Binding-site contacts:
Ligand atom C5 contacts residue ASN350 of chain 1.C at 3.6 Å.
Ligand atom C7 contacts residue ASN350 of chain 1.C at 3.5 Å.
Ligand atom C3 contacts residue ASN350 of chain 1.C at 3.9 Å.
Ligand atom C4 contacts residue ASN350 of chain 1.C at 4.3 Å.
Ligand atom O7 contacts residue ASN350 of chain 1.C at 3.6 Å.
Ligand atom N2 contacts residue ASN350 of chain 1.C at 2.9 Å (h-bond).
Ligand atom O5 contacts residue ASN350 of chain 1.C at 2.4 Å (h-bond).
Ligand atom C2 contacts residue ASN350 of chain 1.C at 2.5 Å.
Ligand atom C1 contacts residue ASN350 of chain 1.C at 1.4 Å.

The small molecule below binds the protein below.
Small molecule (SMILES): CC(=O)N[C@H]1[C@H](O[C@H]2[C@H](O)[C@@H](NC(C)=O)CO[C@@H]2CO)O[C@H](CO)[C@@H](O)[C@@H]1O

Sequence of chain 1.C:
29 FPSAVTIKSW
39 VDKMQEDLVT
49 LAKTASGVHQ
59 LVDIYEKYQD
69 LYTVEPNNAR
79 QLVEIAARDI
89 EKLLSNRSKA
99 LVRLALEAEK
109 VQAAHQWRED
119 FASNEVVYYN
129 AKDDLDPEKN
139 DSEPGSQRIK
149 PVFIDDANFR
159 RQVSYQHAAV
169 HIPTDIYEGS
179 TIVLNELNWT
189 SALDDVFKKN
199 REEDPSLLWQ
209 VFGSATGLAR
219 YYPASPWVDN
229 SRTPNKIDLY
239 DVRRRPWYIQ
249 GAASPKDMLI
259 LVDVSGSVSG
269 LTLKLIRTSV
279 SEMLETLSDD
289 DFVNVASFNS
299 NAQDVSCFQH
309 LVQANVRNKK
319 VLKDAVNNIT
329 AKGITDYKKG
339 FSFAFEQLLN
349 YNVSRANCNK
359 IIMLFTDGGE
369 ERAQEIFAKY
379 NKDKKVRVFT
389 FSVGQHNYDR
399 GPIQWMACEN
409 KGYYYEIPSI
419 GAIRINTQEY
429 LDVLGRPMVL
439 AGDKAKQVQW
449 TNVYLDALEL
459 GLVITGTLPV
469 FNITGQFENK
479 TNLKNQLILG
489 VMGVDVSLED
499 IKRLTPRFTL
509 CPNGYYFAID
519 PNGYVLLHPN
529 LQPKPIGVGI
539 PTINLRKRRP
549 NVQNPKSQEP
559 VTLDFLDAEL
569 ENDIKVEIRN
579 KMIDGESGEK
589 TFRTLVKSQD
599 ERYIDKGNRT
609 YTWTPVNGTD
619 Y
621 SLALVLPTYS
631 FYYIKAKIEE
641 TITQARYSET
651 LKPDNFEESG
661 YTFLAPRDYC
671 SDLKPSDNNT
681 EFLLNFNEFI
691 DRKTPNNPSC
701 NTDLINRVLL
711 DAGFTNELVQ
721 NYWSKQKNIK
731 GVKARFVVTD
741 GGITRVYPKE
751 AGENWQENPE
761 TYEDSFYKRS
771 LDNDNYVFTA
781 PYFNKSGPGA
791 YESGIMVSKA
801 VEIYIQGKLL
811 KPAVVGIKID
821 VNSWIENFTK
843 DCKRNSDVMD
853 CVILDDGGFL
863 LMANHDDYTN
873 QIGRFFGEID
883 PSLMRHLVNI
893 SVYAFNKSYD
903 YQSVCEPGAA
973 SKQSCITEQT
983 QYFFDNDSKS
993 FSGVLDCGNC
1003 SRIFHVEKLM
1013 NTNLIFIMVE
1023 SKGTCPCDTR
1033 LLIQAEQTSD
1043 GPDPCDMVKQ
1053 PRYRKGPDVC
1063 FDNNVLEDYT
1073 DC